Binding-site contacts:
Ligand atom C28 contacts residue HIS438 of chain 1.A at 3.4 Å.
Ligand atom C27 contacts residue TRP82 of chain 1.A at 3.6 Å (hydrophobic).
Ligand atom C27 contacts residue HIS438 of chain 1.A at 3.7 Å.
Ligand atom C23 contacts residue GLU197 of chain 1.A at 3.0 Å.
Ligand atom C01 contacts residue TRP231 of chain 1.A at 3.2 Å (hydrophobic).
Ligand atom C09 contacts residue GLY117 of chain 1.A at 3.7 Å.
Ligand atom C03 contacts residue GLY117 of chain 1.A at 3.6 Å.
Ligand atom C29 contacts residue TRP430 of chain 1.A at 3.7 Å (hydrophobic).
Ligand atom N18 contacts residue TRP82 of chain 1.A at 3.5 Å.
Ligand atom C29 contacts residue MET437 of chain 1.A at 3.7 Å (hydrophobic).
Ligand atom C10 contacts residue GLY116 of chain 1.A at 3.8 Å.
Ligand atom C35 contacts residue GLY117 of chain 1.A at 3.7 Å.
Ligand atom C28 contacts residue TRP82 of chain 1.A at 3.8 Å (hydrophobic).
Ligand atom C04 contacts residue GLY117 of chain 1.A at 3.7 Å.
Ligand atom C22 contacts residue HIS438 of chain 1.A at 3.8 Å.
Ligand atom O06 contacts residue GLY116 of chain 1.A at 3.8 Å.
Ligand atom C01 contacts residue PHE398 of chain 1.A at 3.8 Å (hydrophobic).
Ligand atom C20 contacts residue TRP82 of chain 1.A at 3.8 Å (hydrophobic).
Ligand atom C30 contacts residue TYR332 of chain 1.A at 3.7 Å (hydrophobic).
Ligand atom O06 contacts residue GLY117 of chain 1.A at 3.7 Å.
Ligand atom C22 contacts residue GLU197 of chain 1.A at 3.3 Å.
Ligand atom C19 contacts residue TRP82 of chain 1.A at 3.5 Å (hydrophobic).
Ligand atom C34 contacts residue VAL288 of chain 1.A at 3.7 Å (hydrophobic).
Ligand atom C33 contacts residue GLY117 of chain 1.A at 3.7 Å.
Ligand atom C35 contacts residue LEU286 of chain 1.A at 3.4 Å (hydrophobic).
Ligand atom O08 contacts residue PHE329 of chain 1.A at 3.7 Å.
Ligand atom C29 contacts residue ALA328 of chain 1.A at 3.8 Å (hydrophobic).
Ligand atom N26 contacts residue HIS438 of chain 1.A at 3.1 Å (h-bond).
Ligand atom C07 contacts residue SER198 of chain 1.A at 2.8 Å.
Ligand atom C31 contacts residue TRP82 of chain 1.A at 3.5 Å (hydrophobic).
Ligand atom C07 contacts residue GLY116 of chain 1.A at 3.3 Å.
Ligand atom C32 contacts residue TRP82 of chain 1.A at 3.5 Å (hydrophobic).
Ligand atom C34 contacts residue GLY117 of chain 1.A at 3.7 Å.
Ligand atom C34 contacts residue LEU286 of chain 1.A at 3.1 Å (hydrophobic).
Ligand atom C24 contacts residue GLY116 of chain 1.A at 3.3 Å.
Ligand atom C24 contacts residue GLY115 of chain 1.A at 3.4 Å.
Ligand atom C31 contacts residue TYR332 of chain 1.A at 3.8 Å (hydrophobic).
Ligand atom C30 contacts residue TRP430 of chain 1.A at 3.5 Å (hydrophobic).
Ligand atom C15 contacts residue ASP70 of chain 1.A at 3.8 Å.
Ligand atom C07 contacts residue GLY117 of chain 1.A at 3.0 Å.

Sequence of chain 1.A:
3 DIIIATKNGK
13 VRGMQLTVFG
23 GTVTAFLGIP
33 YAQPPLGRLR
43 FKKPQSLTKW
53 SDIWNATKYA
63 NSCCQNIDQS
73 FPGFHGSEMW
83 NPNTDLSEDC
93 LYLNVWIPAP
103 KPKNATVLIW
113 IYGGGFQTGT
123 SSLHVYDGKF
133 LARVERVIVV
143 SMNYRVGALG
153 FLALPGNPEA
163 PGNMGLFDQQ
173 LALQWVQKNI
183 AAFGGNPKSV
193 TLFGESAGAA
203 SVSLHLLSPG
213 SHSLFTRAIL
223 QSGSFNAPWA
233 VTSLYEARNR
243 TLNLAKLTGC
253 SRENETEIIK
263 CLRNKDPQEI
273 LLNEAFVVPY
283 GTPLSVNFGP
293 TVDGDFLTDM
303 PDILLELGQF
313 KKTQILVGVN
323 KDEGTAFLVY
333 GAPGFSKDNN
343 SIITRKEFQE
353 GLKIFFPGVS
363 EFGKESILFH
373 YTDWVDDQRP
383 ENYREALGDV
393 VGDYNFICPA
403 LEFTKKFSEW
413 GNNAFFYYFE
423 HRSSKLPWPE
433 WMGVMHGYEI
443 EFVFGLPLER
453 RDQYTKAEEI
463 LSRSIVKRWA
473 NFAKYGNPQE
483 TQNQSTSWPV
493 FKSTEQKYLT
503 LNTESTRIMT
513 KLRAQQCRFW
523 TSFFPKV

This small molecule binds to this protein.
Small molecule (SMILES): COC(=O)c1c(CCCCC/C=C/CNc2c3c(nc4ccccc24)CCCC3)cccc1OC